Sequence of chain 1.HA:
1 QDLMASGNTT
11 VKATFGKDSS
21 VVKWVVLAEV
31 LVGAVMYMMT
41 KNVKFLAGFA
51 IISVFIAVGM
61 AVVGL

Binding-site contacts:
Ligand atom P1 contacts residue VAL43 of chain 1.S at 4.4 Å.
Ligand atom O5 contacts residue LYS44 of chain 1.S at 4.1 Å.
Ligand atom O3 contacts residue LYS44 of chain 1.S at 3.3 Å.
Ligand atom C4 contacts residue MET39 of chain 1.HA at 3.4 Å (hydrophobic).
Ligand atom C1 contacts residue VAL43 of chain 1.S at 3.4 Å (hydrophobic).
Ligand atom O4 contacts residue LYS44 of chain 1.S at 3.7 Å.
Ligand atom O2 contacts residue VAL32 of chain 1.GA at 3.3 Å.
Ligand atom O1 contacts residue VAL43 of chain 1.S at 3.0 Å (h-bond).
Ligand atom C2 contacts residue VAL32 of chain 1.GA at 3.8 Å (hydrophobic).
Ligand atom O1 contacts residue LYS44 of chain 1.S at 3.4 Å.
Ligand atom O3 contacts residue MET39 of chain 1.HA at 3.4 Å.
Ligand atom C3 contacts residue MET38 of chain 1.HA at 3.6 Å (hydrophobic).
Ligand atom P1 contacts residue MET39 of chain 1.HA at 4.2 Å.
Ligand atom C3 contacts residue MET39 of chain 1.HA at 3.5 Å (hydrophobic).
Ligand atom O3 contacts residue MET38 of chain 1.HA at 3.9 Å.
Ligand atom P1 contacts residue LYS44 of chain 1.S at 3.9 Å.
Ligand atom O4 contacts residue MET39 of chain 1.HA at 3.7 Å.
Ligand atom O4 contacts residue MET38 of chain 1.HA at 4.4 Å.
Ligand atom O2 contacts residue MET39 of chain 1.HA at 4.2 Å.
Ligand atom O2 contacts residue MET38 of chain 1.HA at 2.9 Å (h-bond).
Ligand atom P1 contacts residue VAL32 of chain 1.GA at 4.5 Å.
Ligand atom O1 contacts residue VAL32 of chain 1.GA at 4.4 Å.
Ligand atom C2 contacts residue VAL43 of chain 1.S at 3.3 Å (hydrophobic).
Ligand atom O5 contacts residue MET39 of chain 1.HA at 3.1 Å (h-bond).
Ligand atom P1 contacts residue MET38 of chain 1.HA at 4.0 Å.

Sequence of chain 1.S:
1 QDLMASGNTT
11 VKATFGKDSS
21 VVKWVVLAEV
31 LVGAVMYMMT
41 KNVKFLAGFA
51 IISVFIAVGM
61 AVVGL

Sequence of chain 1.GA:
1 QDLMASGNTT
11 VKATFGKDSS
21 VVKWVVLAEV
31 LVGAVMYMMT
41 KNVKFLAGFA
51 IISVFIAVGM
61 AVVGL

The protein below binds the small molecule below.
Small molecule (SMILES): CCOP(=O)(O)OC[C@H](O)CO